Sequence of chain 1.B:
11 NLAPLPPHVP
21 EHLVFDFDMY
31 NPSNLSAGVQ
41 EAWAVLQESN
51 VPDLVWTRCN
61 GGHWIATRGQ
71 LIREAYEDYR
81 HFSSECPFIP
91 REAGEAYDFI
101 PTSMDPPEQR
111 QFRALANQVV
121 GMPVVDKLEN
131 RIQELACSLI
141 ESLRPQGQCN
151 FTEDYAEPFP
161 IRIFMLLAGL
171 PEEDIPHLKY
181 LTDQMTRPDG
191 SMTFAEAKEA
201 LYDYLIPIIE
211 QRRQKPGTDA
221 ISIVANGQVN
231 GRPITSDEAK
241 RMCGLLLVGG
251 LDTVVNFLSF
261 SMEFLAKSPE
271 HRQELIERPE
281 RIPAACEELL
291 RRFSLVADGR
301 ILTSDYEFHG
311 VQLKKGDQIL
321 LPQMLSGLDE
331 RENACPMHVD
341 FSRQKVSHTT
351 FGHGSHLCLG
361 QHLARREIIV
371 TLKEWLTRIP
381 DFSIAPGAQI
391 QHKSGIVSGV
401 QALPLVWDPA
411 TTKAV

Binding-site contacts:
Ligand atom C3 contacts residue LEU245 of chain 1.B at 3.9 Å (hydrophobic).
Ligand atom C10 contacts residue THR186 of chain 1.B at 4.1 Å.
Ligand atom O contacts residue PHE99 of chain 1.B at 4.5 Å.
Ligand atom C10 contacts residue VAL248 of chain 1.B at 3.8 Å (hydrophobic).
Ligand atom C8 contacts residue ILE396 of chain 1.B at 4.3 Å (hydrophobic).
Ligand atom C2 contacts residue TYR97 of chain 1.B at 3.6 Å (hydrophobic).
Ligand atom C6 contacts residue GLY249 of chain 1.B at 4.2 Å.
Ligand atom C7 contacts residue HEM1 of chain 1.F at 4.5 Å.
Ligand atom C9 contacts residue THR253 of chain 1.B at 4.1 Å.
Ligand atom C10 contacts residue PHE88 of chain 1.B at 4.1 Å (hydrophobic).
Ligand atom C9 contacts residue HEM1 of chain 1.F at 3.9 Å.
Ligand atom C6 contacts residue LEU245 of chain 1.B at 4.0 Å (hydrophobic).
Ligand atom O contacts residue TYR97 of chain 1.B at 2.7 Å (h-bond).
Ligand atom C3 contacts residue THR102 of chain 1.B at 4.0 Å.
Ligand atom C3 contacts residue TYR97 of chain 1.B at 3.8 Å (hydrophobic).
Ligand atom C2 contacts residue PHE88 of chain 1.B at 4.4 Å (hydrophobic).
Ligand atom C9 contacts residue VAL296 of chain 1.B at 3.9 Å (hydrophobic).
Ligand atom C10 contacts residue ILE396 of chain 1.B at 4.2 Å (hydrophobic).
Ligand atom C4 contacts residue HEM1 of chain 1.F at 3.5 Å.
Ligand atom C5 contacts residue LEU245 of chain 1.B at 4.0 Å (hydrophobic).
Ligand atom C10 contacts residue VAL397 of chain 1.B at 4.1 Å (hydrophobic).
Ligand atom C2 contacts residue LEU245 of chain 1.B at 3.8 Å (hydrophobic).
Ligand atom C3 contacts residue HEM1 of chain 1.F at 4.1 Å.
Ligand atom C1 contacts residue VAL248 of chain 1.B at 4.4 Å (hydrophobic).
Ligand atom C6 contacts residue VAL248 of chain 1.B at 4.1 Å (hydrophobic).
Ligand atom C8 contacts residue ASP298 of chain 1.B at 3.9 Å.
Ligand atom C7 contacts residue VAL296 of chain 1.B at 4.4 Å (hydrophobic).
Ligand atom O contacts residue LEU245 of chain 1.B at 3.6 Å.
Ligand atom C8 contacts residue VAL296 of chain 1.B at 3.6 Å (hydrophobic).
Ligand atom C9 contacts residue VAL397 of chain 1.B at 4.2 Å (hydrophobic).
Ligand atom O contacts residue PHE88 of chain 1.B at 3.6 Å.
Ligand atom C5 contacts residue HEM1 of chain 1.F at 3.6 Å.
Ligand atom C8 contacts residue HEM1 of chain 1.F at 4.1 Å.

This protein binds this small molecule.
Small molecule (SMILES): CC1(C)[C@@H]2CC[C@@]1(C)C(=O)C2